Sequence of chain 1.B:
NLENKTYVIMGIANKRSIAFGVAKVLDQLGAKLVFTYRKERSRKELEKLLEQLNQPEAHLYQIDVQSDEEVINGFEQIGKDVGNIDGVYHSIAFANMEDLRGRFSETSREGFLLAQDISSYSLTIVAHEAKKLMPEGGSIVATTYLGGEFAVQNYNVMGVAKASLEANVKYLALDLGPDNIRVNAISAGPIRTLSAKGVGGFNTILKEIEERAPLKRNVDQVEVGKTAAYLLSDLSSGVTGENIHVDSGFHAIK

Binding-site contacts:
Ligand atom C15 contacts residue ILE230 of chain 1.B at 4.0 Å (hydrophobic).
Ligand atom N9 contacts residue NAP1 of chain 1.F at 4.0 Å.
Ligand atom C19 contacts residue ALA120 of chain 1.B at 3.5 Å (hydrophobic).
Ligand atom C8 contacts residue NAP1 of chain 1.F at 3.5 Å.
Ligand atom C20 contacts residue PHE119 of chain 1.B at 3.9 Å (hydrophobic).
Ligand atom C8 contacts residue TYR180 of chain 1.B at 3.6 Å (hydrophobic).
Ligand atom C2 contacts residue SER220 of chain 1.B at 3.8 Å.
Ligand atom C22 contacts residue TYR170 of chain 1.B at 3.4 Å (hydrophobic).
Ligand atom C15 contacts residue TYR170 of chain 1.B at 3.3 Å (hydrophobic).
Ligand atom C4 contacts residue SER220 of chain 1.B at 3.9 Å.
Ligand atom C3 contacts residue ALA118 of chain 1.B at 4.1 Å (hydrophobic).
Ligand atom C18 contacts residue SER220 of chain 1.B at 3.9 Å.
Ligand atom C23 contacts residue TYR180 of chain 1.B at 3.9 Å (hydrophobic).
Ligand atom C10 contacts residue ALA221 of chain 1.B at 4.0 Å (hydrophobic).
Ligand atom C10 contacts residue NAP1 of chain 1.F at 3.5 Å.
Ligand atom C22 contacts residue VAL177 of chain 1.B at 3.5 Å (hydrophobic).
Ligand atom C23 contacts residue VAL224 of chain 1.B at 3.8 Å (hydrophobic).
Ligand atom C16 contacts residue PHE227 of chain 1.B at 3.9 Å (hydrophobic).
Ligand atom C6 contacts residue TYR180 of chain 1.B at 3.8 Å (hydrophobic).
Ligand atom C14 contacts residue ILE230 of chain 1.B at 3.8 Å (hydrophobic).
Ligand atom O21 contacts residue GLN178 of chain 1.B at 4.0 Å.
Ligand atom C12 contacts residue TYR180 of chain 1.B at 3.9 Å (hydrophobic).
Ligand atom C11 contacts residue PHE227 of chain 1.B at 4.0 Å (hydrophobic).
Ligand atom C14 contacts residue TYR170 of chain 1.B at 4.0 Å (hydrophobic).
Ligand atom C3 contacts residue MET183 of chain 1.B at 4.0 Å (hydrophobic).
Ligand atom C17 contacts residue SER220 of chain 1.B at 3.3 Å.
Ligand atom C20 contacts residue ALA118 of chain 1.B at 4.0 Å (hydrophobic).
Ligand atom C5 contacts residue TYR180 of chain 1.B at 4.0 Å (hydrophobic).
Ligand atom C6 contacts residue NAP1 of chain 1.F at 3.6 Å.
Ligand atom N9 contacts residue TYR180 of chain 1.B at 3.9 Å.
Ligand atom O21 contacts residue TYR170 of chain 1.B at 4.0 Å.
Ligand atom N7 contacts residue TYR180 of chain 1.B at 3.0 Å (h-bond).
Ligand atom C19 contacts residue PHE119 of chain 1.B at 4.0 Å (hydrophobic).
Ligand atom C3 contacts residue NAP1 of chain 1.F at 3.6 Å.
Ligand atom C22 contacts residue ILE230 of chain 1.B at 3.5 Å (hydrophobic).
Ligand atom C13 contacts residue TYR180 of chain 1.B at 3.8 Å (hydrophobic).
Ligand atom C16 contacts residue TYR170 of chain 1.B at 4.0 Å (hydrophobic).
Ligand atom O21 contacts residue ILE230 of chain 1.B at 3.6 Å.
Ligand atom O21 contacts residue VAL177 of chain 1.B at 3.8 Å.
Ligand atom N7 contacts residue NAP1 of chain 1.F at 3.1 Å (h-bond).

A protein and the small-molecule ligand that binds it are described below.
Small molecule (SMILES): COc1ccc(Cn2cnc3cc4c(cc32)CCCC4)cc1C